Binding-site contacts:
Ligand atom C3 contacts residue ASN1134 of chain 1.A at 3.8 Å.
Ligand atom C2 contacts residue ASN1134 of chain 1.A at 2.5 Å.
Ligand atom C4 contacts residue ASN1134 of chain 1.A at 4.2 Å.
Ligand atom N2 contacts residue ASN1134 of chain 1.A at 2.9 Å (h-bond).
Ligand atom O7 contacts residue ASN1134 of chain 1.A at 3.3 Å (h-bond).
Ligand atom O5 contacts residue ASN1134 of chain 1.A at 2.4 Å (h-bond).
Ligand atom C7 contacts residue ASN1134 of chain 1.A at 3.3 Å.
Ligand atom C5 contacts residue ASN1134 of chain 1.A at 3.7 Å.
Ligand atom C8 contacts residue ASN1134 of chain 1.A at 4.5 Å.
Ligand atom C1 contacts residue ASN1134 of chain 1.A at 1.4 Å.

Sequence of chain 1.A:
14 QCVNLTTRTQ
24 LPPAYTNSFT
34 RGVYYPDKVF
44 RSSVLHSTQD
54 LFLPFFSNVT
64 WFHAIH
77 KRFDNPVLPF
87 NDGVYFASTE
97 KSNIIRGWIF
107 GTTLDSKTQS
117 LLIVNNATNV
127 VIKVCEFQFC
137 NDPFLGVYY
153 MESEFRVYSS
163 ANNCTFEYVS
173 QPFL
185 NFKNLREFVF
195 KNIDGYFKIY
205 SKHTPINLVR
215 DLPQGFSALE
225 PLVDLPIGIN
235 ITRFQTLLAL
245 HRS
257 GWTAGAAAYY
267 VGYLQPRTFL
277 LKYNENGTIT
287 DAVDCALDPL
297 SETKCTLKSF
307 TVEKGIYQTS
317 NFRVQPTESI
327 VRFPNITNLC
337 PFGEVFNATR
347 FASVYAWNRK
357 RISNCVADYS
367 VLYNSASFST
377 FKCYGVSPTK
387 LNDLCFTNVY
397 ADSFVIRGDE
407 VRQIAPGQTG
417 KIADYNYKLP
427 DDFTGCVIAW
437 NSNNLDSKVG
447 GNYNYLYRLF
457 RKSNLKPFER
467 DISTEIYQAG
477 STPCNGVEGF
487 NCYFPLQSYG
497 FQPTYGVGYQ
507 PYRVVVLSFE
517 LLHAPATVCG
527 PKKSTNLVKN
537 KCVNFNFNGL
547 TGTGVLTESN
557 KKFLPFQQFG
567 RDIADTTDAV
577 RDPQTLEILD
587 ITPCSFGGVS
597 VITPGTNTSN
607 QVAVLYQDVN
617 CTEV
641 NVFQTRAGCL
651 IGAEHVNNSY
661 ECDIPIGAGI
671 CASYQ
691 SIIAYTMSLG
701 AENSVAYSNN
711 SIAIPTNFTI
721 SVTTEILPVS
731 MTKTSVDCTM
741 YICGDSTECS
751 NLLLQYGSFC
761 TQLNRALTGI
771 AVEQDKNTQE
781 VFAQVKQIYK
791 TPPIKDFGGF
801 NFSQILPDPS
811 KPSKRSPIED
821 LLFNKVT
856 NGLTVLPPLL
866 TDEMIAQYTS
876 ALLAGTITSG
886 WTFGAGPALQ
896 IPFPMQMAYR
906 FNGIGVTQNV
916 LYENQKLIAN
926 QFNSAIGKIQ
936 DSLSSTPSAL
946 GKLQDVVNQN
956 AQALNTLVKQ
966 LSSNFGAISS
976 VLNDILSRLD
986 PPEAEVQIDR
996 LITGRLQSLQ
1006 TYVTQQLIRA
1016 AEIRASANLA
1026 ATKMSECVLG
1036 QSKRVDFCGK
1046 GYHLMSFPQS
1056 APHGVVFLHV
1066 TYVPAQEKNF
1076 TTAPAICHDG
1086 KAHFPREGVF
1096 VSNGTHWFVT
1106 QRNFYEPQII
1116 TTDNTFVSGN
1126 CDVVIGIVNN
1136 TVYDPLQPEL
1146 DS

The small molecule below binds the protein below.
Small molecule (SMILES): CC(=O)N[C@H]1[C@H](O[C@H]2[C@H](O)[C@@H](NC(C)=O)CO[C@@H]2CO)O[C@H](CO)[C@@H](O)[C@@H]1O